Sequence of chain 1.A:
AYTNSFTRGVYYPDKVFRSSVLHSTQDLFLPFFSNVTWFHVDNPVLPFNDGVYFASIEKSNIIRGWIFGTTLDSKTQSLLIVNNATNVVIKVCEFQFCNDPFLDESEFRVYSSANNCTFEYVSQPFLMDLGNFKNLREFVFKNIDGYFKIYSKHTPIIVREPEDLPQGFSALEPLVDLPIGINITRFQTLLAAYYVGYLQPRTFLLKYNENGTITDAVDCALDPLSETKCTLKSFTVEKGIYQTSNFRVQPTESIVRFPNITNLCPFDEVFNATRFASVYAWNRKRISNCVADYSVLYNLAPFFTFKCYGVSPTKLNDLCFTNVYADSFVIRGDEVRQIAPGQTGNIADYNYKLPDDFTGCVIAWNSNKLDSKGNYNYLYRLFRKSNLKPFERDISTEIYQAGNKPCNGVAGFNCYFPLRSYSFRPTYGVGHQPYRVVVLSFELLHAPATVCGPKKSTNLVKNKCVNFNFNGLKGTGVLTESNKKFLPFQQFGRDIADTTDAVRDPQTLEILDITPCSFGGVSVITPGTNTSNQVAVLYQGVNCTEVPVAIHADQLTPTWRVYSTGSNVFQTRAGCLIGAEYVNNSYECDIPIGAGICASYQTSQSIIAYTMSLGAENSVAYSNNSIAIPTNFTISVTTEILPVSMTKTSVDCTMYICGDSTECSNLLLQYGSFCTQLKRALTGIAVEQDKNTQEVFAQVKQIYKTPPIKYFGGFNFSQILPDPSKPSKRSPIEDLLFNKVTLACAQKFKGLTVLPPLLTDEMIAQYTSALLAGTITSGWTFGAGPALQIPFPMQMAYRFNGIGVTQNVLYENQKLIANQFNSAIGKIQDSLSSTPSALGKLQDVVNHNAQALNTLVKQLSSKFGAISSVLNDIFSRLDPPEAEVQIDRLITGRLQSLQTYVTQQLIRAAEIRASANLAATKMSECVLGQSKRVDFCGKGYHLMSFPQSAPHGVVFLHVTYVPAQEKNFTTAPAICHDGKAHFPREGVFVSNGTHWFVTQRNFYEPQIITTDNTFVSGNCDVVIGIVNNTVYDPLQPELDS

Binding-site contacts:
Ligand atom O5 contacts residue LYS546 of chain 1.A at 4.1 Å.
Ligand atom C5 contacts residue ASN270 of chain 1.B at 3.7 Å.
Ligand atom C7 contacts residue ASN270 of chain 1.B at 3.4 Å.
Ligand atom C8 contacts residue GLU269 of chain 1.B at 3.3 Å.
Ligand atom O5 contacts residue ASN270 of chain 1.B at 2.4 Å (h-bond).
Ligand atom C3 contacts residue ASN270 of chain 1.B at 3.8 Å.
Ligand atom C4 contacts residue ASN270 of chain 1.B at 4.3 Å.
Ligand atom N2 contacts residue ASN270 of chain 1.B at 3.0 Å (h-bond).
Ligand atom C2 contacts residue ASN270 of chain 1.B at 2.5 Å.
Ligand atom C2 contacts residue GLU269 of chain 1.B at 4.0 Å.
Ligand atom C1 contacts residue ASN270 of chain 1.B at 1.5 Å.
Ligand atom C7 contacts residue GLU269 of chain 1.B at 3.6 Å.
Ligand atom O6 contacts residue LYS546 of chain 1.A at 4.0 Å.
Ligand atom C1 contacts residue GLU269 of chain 1.B at 4.0 Å.
Ligand atom N2 contacts residue GLU269 of chain 1.B at 2.9 Å (salt-bridge).
Ligand atom C8 contacts residue ASN268 of chain 1.B at 3.7 Å.
Ligand atom C7 contacts residue ASN268 of chain 1.B at 4.2 Å.
Ligand atom O7 contacts residue ASN270 of chain 1.B at 3.1 Å (h-bond).

This protein binds this small molecule.
Small molecule (SMILES): CC(=O)N[C@@H]1[C@@H](O)[C@H](O)[C@@H](CO)O[C@H]1O

Sequence of chain 1.B:
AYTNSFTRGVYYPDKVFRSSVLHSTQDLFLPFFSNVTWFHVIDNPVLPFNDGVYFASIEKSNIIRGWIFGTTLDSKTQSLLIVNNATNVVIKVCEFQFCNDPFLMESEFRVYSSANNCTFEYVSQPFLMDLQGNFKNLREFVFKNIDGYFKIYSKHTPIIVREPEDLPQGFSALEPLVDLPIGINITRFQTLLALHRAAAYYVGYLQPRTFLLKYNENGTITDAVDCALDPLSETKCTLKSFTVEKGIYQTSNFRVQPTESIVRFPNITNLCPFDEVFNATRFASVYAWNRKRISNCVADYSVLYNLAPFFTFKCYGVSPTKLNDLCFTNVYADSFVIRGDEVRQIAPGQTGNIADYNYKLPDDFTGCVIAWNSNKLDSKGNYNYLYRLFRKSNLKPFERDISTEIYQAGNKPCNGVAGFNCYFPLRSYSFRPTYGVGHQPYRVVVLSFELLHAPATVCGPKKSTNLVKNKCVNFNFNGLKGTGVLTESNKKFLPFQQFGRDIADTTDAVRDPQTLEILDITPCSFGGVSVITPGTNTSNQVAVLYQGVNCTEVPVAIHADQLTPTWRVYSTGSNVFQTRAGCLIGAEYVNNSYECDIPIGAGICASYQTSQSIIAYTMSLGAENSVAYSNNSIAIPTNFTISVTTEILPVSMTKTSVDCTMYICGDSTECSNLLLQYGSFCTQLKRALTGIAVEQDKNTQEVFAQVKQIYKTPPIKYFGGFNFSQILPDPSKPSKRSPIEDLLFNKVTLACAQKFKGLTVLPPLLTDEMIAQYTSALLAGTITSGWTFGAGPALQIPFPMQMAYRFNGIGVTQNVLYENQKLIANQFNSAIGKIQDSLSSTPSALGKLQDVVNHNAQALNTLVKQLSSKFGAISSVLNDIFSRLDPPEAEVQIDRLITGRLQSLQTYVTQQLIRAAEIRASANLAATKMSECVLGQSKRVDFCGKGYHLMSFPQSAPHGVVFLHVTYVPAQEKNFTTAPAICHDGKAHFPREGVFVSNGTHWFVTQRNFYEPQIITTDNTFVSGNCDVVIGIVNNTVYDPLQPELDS